This small molecule binds to this protein.
Small molecule (SMILES): CC(=O)N[C@@H]1[C@@H](O)[C@H](O)[C@@H](CO)O[C@H]1O

Binding-site contacts:
Ligand atom C7 contacts residue ASN14 of chain 1.A at 3.8 Å.
Ligand atom C4 contacts residue ASN14 of chain 1.A at 4.2 Å.
Ligand atom C5 contacts residue ASN14 of chain 1.A at 3.6 Å.
Ligand atom O7 contacts residue PHE9 of chain 1.A at 4.3 Å.
Ligand atom C8 contacts residue PHE9 of chain 1.A at 4.1 Å (hydrophobic).
Ligand atom C1 contacts residue ASN14 of chain 1.A at 1.4 Å.
Ligand atom C8 contacts residue GLY10 of chain 1.A at 4.1 Å.
Ligand atom N2 contacts residue ASN14 of chain 1.A at 3.1 Å (h-bond).
Ligand atom C8 contacts residue LEU39 of chain 1.A at 3.7 Å (hydrophobic).
Ligand atom C3 contacts residue ASN14 of chain 1.A at 3.9 Å.
Ligand atom O7 contacts residue GLY10 of chain 1.A at 3.3 Å.
Ligand atom C7 contacts residue GLY10 of chain 1.A at 3.9 Å.
Ligand atom O7 contacts residue ASN14 of chain 1.A at 4.0 Å.
Ligand atom C2 contacts residue ASN14 of chain 1.A at 2.5 Å.
Ligand atom O5 contacts residue ASN14 of chain 1.A at 2.3 Å (h-bond).
Ligand atom C8 contacts residue PHE13 of chain 1.A at 3.9 Å (hydrophobic).

Sequence of chain 1.A:
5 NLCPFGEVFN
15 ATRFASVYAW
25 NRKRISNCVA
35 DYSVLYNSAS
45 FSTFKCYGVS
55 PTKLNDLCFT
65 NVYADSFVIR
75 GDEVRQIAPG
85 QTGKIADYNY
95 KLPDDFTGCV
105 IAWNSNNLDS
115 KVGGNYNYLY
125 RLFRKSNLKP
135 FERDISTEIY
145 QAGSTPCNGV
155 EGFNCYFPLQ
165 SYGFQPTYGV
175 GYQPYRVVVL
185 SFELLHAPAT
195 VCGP